Binding-site contacts:
Ligand atom C7 contacts residue ALA530 of chain 1.A at 4.0 Å (hydrophobic).
Ligand atom C8 contacts residue ALA530 of chain 1.A at 4.3 Å (hydrophobic).
Ligand atom N2 contacts residue ASN295 of chain 1.A at 2.7 Å (h-bond).
Ligand atom C5 contacts residue ASN295 of chain 1.A at 3.7 Å.
Ligand atom C2 contacts residue ASN295 of chain 1.A at 2.1 Å.
Ligand atom O7 contacts residue ALA530 of chain 1.A at 3.6 Å.
Ligand atom C3 contacts residue ASN295 of chain 1.A at 3.6 Å.
Ligand atom C4 contacts residue ASN295 of chain 1.A at 4.1 Å.
Ligand atom O5 contacts residue ASN295 of chain 1.A at 2.5 Å (h-bond).
Ligand atom C1 contacts residue ASN295 of chain 1.A at 1.5 Å.
Ligand atom O3 contacts residue ASN295 of chain 1.A at 4.4 Å.
Ligand atom O7 contacts residue ASN295 of chain 1.A at 4.1 Å.
Ligand atom C7 contacts residue ASN295 of chain 1.A at 3.6 Å.

A protein and the small-molecule ligand that binds it are described below.
Small molecule (SMILES): CC(=O)N[C@@H]1[C@@H](O)[C@H](O)[C@@H](CO)O[C@H]1O

Sequence of chain 1.A:
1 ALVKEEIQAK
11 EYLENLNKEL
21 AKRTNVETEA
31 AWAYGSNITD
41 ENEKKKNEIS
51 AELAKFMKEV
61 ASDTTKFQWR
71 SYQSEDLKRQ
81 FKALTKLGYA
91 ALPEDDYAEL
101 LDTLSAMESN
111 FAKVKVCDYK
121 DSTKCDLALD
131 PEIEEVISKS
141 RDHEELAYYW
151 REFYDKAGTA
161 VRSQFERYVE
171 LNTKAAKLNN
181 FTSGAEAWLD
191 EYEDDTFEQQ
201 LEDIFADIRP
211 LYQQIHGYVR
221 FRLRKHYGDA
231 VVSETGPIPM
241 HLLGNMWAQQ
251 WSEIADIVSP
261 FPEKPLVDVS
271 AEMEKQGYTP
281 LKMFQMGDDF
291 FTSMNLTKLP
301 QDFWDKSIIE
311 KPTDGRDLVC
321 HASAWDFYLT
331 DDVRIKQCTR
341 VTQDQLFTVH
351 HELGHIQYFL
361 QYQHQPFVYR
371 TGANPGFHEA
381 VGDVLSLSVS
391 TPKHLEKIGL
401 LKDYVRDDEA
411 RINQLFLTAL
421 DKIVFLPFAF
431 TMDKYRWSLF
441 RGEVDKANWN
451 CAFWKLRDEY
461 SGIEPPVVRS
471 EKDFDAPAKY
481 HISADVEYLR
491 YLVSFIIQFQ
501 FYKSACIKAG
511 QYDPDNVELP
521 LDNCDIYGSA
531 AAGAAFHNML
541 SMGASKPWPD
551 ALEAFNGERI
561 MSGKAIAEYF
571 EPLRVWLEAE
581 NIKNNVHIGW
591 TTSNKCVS